This small molecule binds to this protein.
Small molecule (SMILES): Nc1ncnc2c1ncn2[C@@H]1O[C@H](CO[P](=O)(O)O[P](=O)(O)CP(=O)(O)O)[C@@H](O)[C@H]1O

Binding-site contacts:
Ligand atom O2G contacts residue LYS518 of chain 1.A at 3.1 Å (salt-bridge).
Ligand atom O3G contacts residue ASN885 of chain 1.A at 3.1 Å (h-bond).
Ligand atom O1G contacts residue ASP517 of chain 1.A at 3.2 Å (salt-bridge).
Ligand atom N9 contacts residue PHE634 of chain 1.A at 3.8 Å.
Ligand atom O2G contacts residue THR519 of chain 1.A at 2.9 Å (h-bond).
Ligand atom O3' contacts residue SER660 of chain 1.A at 3.5 Å.
Ligand atom C6 contacts residue PHE634 of chain 1.A at 3.8 Å (hydrophobic).
Ligand atom O1B contacts residue ARG690 of chain 1.A at 2.8 Å (salt-bridge).
Ligand atom C2' contacts residue ARG690 of chain 1.A at 3.7 Å.
Ligand atom O3' contacts residue ARG857 of chain 1.A at 2.8 Å (salt-bridge).
Ligand atom O1G contacts residue ASN885 of chain 1.A at 3.4 Å (h-bond).
Ligand atom N1 contacts residue MET641 of chain 1.A at 3.5 Å (h-bond).
Ligand atom O1G contacts residue MG1 of chain 1.C at 2.8 Å.
Ligand atom PG contacts residue THR519 of chain 1.A at 3.5 Å.
Ligand atom C5' contacts residue SER636 of chain 1.A at 3.8 Å.
Ligand atom O2A contacts residue SER636 of chain 1.A at 2.5 Å (h-bond).
Ligand atom O3A contacts residue GLY755 of chain 1.A at 3.8 Å.
Ligand atom O2B contacts residue THR519 of chain 1.A at 3.5 Å (h-bond).
Ligand atom C8 contacts residue ARG690 of chain 1.A at 3.6 Å.
Ligand atom C3' contacts residue GLY755 of chain 1.A at 3.8 Å.
Ligand atom PB contacts residue ARG690 of chain 1.A at 3.7 Å.
Ligand atom O1A contacts residue SER636 of chain 1.A at 3.6 Å (h-bond).
Ligand atom C2 contacts residue LYS658 of chain 1.A at 3.3 Å.
Ligand atom N6 contacts residue LYS658 of chain 1.A at 3.7 Å.
Ligand atom O1A contacts residue PHE634 of chain 1.A at 3.7 Å.
Ligand atom C4 contacts residue PHE634 of chain 1.A at 3.6 Å (hydrophobic).
Ligand atom O3G contacts residue THR754 of chain 1.A at 3.6 Å.
Ligand atom O3G contacts residue GLY755 of chain 1.A at 3.0 Å (h-bond).
Ligand atom O2G contacts residue ASP517 of chain 1.A at 3.2 Å (salt-bridge).
Ligand atom N3 contacts residue GLY659 of chain 1.A at 3.8 Å.
Ligand atom PG contacts residue ASP517 of chain 1.A at 3.6 Å.
Ligand atom C4' contacts residue GLN639 of chain 1.A at 3.6 Å.
Ligand atom PA contacts residue SER636 of chain 1.A at 3.5 Å.
Ligand atom O3G contacts residue LYS863 of chain 1.A at 3.7 Å.
Ligand atom O2' contacts residue ARG690 of chain 1.A at 3.1 Å (salt-bridge).
Ligand atom C3B contacts residue THR519 of chain 1.A at 3.5 Å.
Ligand atom O1G contacts residue THR519 of chain 1.A at 3.1 Å (h-bond).
Ligand atom O5' contacts residue PHE634 of chain 1.A at 3.7 Å.
Ligand atom O4' contacts residue PHE634 of chain 1.A at 3.5 Å.
Ligand atom O1B contacts residue ASP756 of chain 1.A at 3.8 Å.

Sequence of chain 1.A:
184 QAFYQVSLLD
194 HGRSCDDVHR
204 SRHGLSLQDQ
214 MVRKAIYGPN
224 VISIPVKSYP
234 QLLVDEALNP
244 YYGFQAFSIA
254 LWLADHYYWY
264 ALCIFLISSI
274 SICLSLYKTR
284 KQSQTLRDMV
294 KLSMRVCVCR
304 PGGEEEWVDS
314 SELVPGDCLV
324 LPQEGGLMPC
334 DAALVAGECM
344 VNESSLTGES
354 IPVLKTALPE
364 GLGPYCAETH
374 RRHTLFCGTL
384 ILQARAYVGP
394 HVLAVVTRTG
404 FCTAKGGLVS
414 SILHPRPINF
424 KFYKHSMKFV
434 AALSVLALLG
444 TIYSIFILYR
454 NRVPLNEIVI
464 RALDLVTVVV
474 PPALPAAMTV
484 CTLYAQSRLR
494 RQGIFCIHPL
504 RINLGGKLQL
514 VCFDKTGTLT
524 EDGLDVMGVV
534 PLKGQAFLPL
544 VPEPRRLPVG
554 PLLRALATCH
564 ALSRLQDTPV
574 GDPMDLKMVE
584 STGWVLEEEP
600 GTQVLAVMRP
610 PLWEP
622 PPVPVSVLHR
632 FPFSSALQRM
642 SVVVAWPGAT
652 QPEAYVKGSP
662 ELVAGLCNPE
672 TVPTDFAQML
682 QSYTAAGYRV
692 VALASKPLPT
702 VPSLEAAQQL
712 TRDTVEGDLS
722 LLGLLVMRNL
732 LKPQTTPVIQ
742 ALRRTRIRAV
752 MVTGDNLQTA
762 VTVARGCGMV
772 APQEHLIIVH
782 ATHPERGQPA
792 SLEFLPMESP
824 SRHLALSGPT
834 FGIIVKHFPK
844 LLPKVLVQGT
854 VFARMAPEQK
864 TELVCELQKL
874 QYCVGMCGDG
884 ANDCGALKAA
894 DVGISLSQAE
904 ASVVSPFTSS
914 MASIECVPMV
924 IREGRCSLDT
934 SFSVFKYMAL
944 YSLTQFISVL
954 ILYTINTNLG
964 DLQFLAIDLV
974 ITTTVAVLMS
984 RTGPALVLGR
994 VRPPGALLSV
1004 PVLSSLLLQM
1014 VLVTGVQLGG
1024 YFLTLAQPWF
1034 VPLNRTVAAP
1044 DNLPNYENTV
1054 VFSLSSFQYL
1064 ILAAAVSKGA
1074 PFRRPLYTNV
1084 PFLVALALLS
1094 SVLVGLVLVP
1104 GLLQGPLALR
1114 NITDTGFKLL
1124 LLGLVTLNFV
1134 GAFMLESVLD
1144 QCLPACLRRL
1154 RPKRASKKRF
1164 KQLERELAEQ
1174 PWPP